Sequence of chain 1.C:
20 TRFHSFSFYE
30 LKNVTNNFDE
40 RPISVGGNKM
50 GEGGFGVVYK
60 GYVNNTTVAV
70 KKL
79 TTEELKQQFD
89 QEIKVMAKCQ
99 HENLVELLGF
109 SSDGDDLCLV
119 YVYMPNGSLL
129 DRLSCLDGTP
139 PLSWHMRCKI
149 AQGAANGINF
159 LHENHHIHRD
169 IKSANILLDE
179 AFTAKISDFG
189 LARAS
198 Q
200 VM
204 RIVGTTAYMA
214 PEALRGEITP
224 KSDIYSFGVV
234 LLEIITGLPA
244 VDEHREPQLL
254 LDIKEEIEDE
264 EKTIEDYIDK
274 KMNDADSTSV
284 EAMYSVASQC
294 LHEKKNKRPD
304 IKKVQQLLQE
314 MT

Binding-site contacts:
Ligand atom N contacts residue MET122 of chain 1.C at 3.7 Å.
Ligand atom C23 contacts residue ASP186 of chain 1.C at 3.8 Å.
Ligand atom N5 contacts residue VAL120 of chain 1.C at 3.8 Å.
Ligand atom C contacts residue TYR121 of chain 1.C at 3.2 Å (hydrophobic).
Ligand atom C2 contacts residue MET122 of chain 1.C at 3.4 Å (hydrophobic).
Ligand atom C20 contacts residue ALA68 of chain 1.C at 3.5 Å (hydrophobic).
Ligand atom C5 contacts residue MET49 of chain 1.C at 3.4 Å (hydrophobic).
Ligand atom O2 contacts residue MET122 of chain 1.C at 2.9 Å (h-bond).
Ligand atom C contacts residue PRO123 of chain 1.C at 3.5 Å (hydrophobic).
Ligand atom C9 contacts residue ASP135 of chain 1.C at 3.7 Å.
Ligand atom N5 contacts residue TYR119 of chain 1.C at 3.1 Å.
Ligand atom C24 contacts residue TYR119 of chain 1.C at 3.6 Å (hydrophobic).
Ligand atom C13 contacts residue LEU175 of chain 1.C at 3.7 Å (hydrophobic).
Ligand atom C1 contacts residue MET122 of chain 1.C at 3.8 Å (hydrophobic).
Ligand atom C15 contacts residue VAL57 of chain 1.C at 3.8 Å (hydrophobic).
Ligand atom C16 contacts residue GLY50 of chain 1.C at 3.7 Å.
Ligand atom C19 contacts residue LEU175 of chain 1.C at 3.5 Å (hydrophobic).
Ligand atom C20 contacts residue VAL120 of chain 1.C at 3.2 Å (hydrophobic).
Ligand atom C17 contacts residue GLU51 of chain 1.C at 3.6 Å.
Ligand atom C contacts residue MET122 of chain 1.C at 3.2 Å (hydrophobic).
Ligand atom C21 contacts residue LEU175 of chain 1.C at 3.2 Å (hydrophobic).
Ligand atom N6 contacts residue LEU175 of chain 1.C at 3.4 Å.
Ligand atom C9 contacts residue ARG130 of chain 1.C at 3.8 Å.
Ligand atom C19 contacts residue ALA68 of chain 1.C at 3.5 Å (hydrophobic).
Ligand atom N7 contacts residue VAL57 of chain 1.C at 3.8 Å.
Ligand atom O2 contacts residue ALA68 of chain 1.C at 3.6 Å.
Ligand atom C13 contacts residue ALA172 of chain 1.C at 3.6 Å (hydrophobic).
Ligand atom C1 contacts residue GLY125 of chain 1.C at 3.4 Å.
Ligand atom C12 contacts residue LEU175 of chain 1.C at 3.8 Å (hydrophobic).
Ligand atom C18 contacts residue ALA68 of chain 1.C at 3.6 Å (hydrophobic).
Ligand atom C20 contacts residue TYR119 of chain 1.C at 3.7 Å (hydrophobic).
Ligand atom C6 contacts residue GLY125 of chain 1.C at 3.5 Å.
Ligand atom C2 contacts residue GLY125 of chain 1.C at 3.8 Å.
Ligand atom C2 contacts residue MET49 of chain 1.C at 3.6 Å (hydrophobic).
Ligand atom C20 contacts residue MET122 of chain 1.C at 3.8 Å (hydrophobic).
Ligand atom N7 contacts residue LEU175 of chain 1.C at 3.5 Å.
Ligand atom C11 contacts residue PRO123 of chain 1.C at 3.3 Å (hydrophobic).
Ligand atom C10 contacts residue PRO123 of chain 1.C at 3.7 Å (hydrophobic).
Ligand atom N6 contacts residue TYR119 of chain 1.C at 3.7 Å.
Ligand atom C1 contacts residue MET49 of chain 1.C at 3.6 Å (hydrophobic).

This protein binds this small molecule.
Small molecule (SMILES): Cn1c(N2CCOCC2)nc2cc(N3CCC(CO)CC3)c(NC(=O)c3cnn4cccnc34)cc21